Binding-site contacts:
Ligand atom C4 contacts residue TRP276 of chain 2.A at 3.3 Å (hydrophobic).
Ligand atom C13 contacts residue TRP276 of chain 2.A at 4.2 Å (hydrophobic).
Ligand atom C6 contacts residue TRP276 of chain 2.A at 4.1 Å (hydrophobic).
Ligand atom C12 contacts residue TYR67 of chain 2.A at 3.6 Å (hydrophobic).
Ligand atom C23 contacts residue TYR331 of chain 2.A at 4.1 Å (hydrophobic).
Ligand atom C8 contacts residue TRP276 of chain 2.A at 3.6 Å (hydrophobic).
Ligand atom C13 contacts residue P6G1 of chain 2.M at 3.5 Å.
Ligand atom C7 contacts residue TRP276 of chain 2.A at 3.4 Å (hydrophobic).
Ligand atom N11 contacts residue TRP276 of chain 2.A at 3.4 Å.
Ligand atom CL2 contacts residue TRP276 of chain 2.A at 3.5 Å.
Ligand atom C6 contacts residue LEU279 of chain 2.A at 4.1 Å (hydrophobic).
Ligand atom C12 contacts residue P6G1 of chain 2.M at 4.3 Å.
Ligand atom O25 contacts residue ILE284 of chain 2.A at 3.7 Å.
Ligand atom C11 contacts residue TYR67 of chain 2.A at 3.5 Å (hydrophobic).
Ligand atom C16 contacts residue TYR67 of chain 2.A at 3.4 Å (hydrophobic).
Ligand atom C6 contacts residue ILE284 of chain 2.A at 3.6 Å (hydrophobic).
Ligand atom C2 contacts residue LEU279 of chain 2.A at 4.2 Å (hydrophobic).
Ligand atom N10 contacts residue TRP276 of chain 2.A at 3.6 Å.
Ligand atom C17 contacts residue TYR67 of chain 2.A at 3.9 Å (hydrophobic).
Ligand atom N10 contacts residue ILE284 of chain 2.A at 4.1 Å.
Ligand atom C9 contacts residue TRP276 of chain 2.A at 3.7 Å (hydrophobic).
Ligand atom C14 contacts residue TYR118 of chain 2.A at 4.0 Å (hydrophobic).
Ligand atom C14 contacts residue TRP276 of chain 2.A at 4.1 Å (hydrophobic).
Ligand atom C3 contacts residue TRP276 of chain 2.A at 3.5 Å (hydrophobic).
Ligand atom C13 contacts residue TYR118 of chain 2.A at 3.0 Å (hydrophobic).
Ligand atom C12 contacts residue TYR118 of chain 2.A at 4.0 Å (hydrophobic).
Ligand atom C5 contacts residue TRP276 of chain 2.A at 3.5 Å (hydrophobic).
Ligand atom C2 contacts residue TRP276 of chain 2.A at 4.0 Å (hydrophobic).
Ligand atom C10 contacts residue TYR331 of chain 2.A at 3.7 Å (hydrophobic).
Ligand atom O25 contacts residue GLY332 of chain 2.A at 3.6 Å.
Ligand atom C11 contacts residue TRP276 of chain 2.A at 3.7 Å (hydrophobic).
Ligand atom C1 contacts residue LEU279 of chain 2.A at 3.7 Å (hydrophobic).
Ligand atom C6 contacts residue ARG286 of chain 2.A at 4.2 Å.
Ligand atom O25 contacts residue TYR331 of chain 2.A at 4.0 Å.
Ligand atom C14 contacts residue P6G1 of chain 2.M at 3.6 Å.
Ligand atom C15 contacts residue TRP276 of chain 2.A at 4.0 Å (hydrophobic).
Ligand atom C18 contacts residue GLN71 of chain 2.A at 3.8 Å.
Ligand atom N25 contacts residue GLY332 of chain 2.A at 3.4 Å.
Ligand atom C1 contacts residue SER283 of chain 2.A at 4.0 Å.
Ligand atom N25 contacts residue TYR331 of chain 2.A at 3.7 Å.

The small molecule below binds the protein below.
Small molecule (SMILES): ONCc1nc(CCCCNc2c3c(nc4ccc(Cl)cc24)CCCC3)ccc1O

Sequence of chain 2.A:
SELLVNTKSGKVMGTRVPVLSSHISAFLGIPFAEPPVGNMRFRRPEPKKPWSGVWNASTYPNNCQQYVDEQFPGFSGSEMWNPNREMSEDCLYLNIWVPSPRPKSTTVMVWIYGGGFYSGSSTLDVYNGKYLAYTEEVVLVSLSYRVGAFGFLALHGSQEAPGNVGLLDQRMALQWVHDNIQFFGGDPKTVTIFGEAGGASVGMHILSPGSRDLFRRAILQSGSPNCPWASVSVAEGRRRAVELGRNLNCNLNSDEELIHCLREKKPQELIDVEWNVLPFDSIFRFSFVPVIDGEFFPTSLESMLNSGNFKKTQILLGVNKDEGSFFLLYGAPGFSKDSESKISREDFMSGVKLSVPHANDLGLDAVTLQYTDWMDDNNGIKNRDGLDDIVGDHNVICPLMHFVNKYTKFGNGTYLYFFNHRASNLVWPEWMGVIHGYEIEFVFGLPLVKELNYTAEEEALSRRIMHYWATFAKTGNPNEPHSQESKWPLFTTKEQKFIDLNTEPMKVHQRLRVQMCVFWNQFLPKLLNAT